Sequence of chain 1.A:
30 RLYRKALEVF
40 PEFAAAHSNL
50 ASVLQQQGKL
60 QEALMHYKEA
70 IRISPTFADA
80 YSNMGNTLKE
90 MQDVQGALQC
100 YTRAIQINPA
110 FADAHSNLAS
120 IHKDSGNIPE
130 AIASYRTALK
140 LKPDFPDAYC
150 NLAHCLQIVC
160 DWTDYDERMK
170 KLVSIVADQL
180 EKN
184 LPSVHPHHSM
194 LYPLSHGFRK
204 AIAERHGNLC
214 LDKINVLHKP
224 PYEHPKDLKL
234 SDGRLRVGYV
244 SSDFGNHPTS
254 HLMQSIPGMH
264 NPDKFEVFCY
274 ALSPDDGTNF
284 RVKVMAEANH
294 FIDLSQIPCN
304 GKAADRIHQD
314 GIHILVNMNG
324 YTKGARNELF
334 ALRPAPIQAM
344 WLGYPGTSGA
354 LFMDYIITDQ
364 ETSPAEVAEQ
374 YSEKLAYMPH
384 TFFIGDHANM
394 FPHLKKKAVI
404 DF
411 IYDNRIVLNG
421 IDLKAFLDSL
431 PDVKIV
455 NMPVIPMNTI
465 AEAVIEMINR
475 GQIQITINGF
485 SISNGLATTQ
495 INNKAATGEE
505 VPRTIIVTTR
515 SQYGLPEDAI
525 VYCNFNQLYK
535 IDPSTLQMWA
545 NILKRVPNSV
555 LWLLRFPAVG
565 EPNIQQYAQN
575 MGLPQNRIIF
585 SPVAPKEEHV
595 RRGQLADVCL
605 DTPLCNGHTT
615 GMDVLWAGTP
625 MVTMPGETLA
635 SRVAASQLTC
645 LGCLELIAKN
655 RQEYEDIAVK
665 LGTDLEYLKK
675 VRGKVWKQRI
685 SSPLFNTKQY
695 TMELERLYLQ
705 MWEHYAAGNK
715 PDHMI

Sequence of chain 1.B:
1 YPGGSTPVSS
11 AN

Binding-site contacts:
Ligand atom C5 contacts residue SER9 of chain 1.B at 3.6 Å.
Ligand atom C10 contacts residue SER9 of chain 1.B at 3.9 Å.
Ligand atom O4 contacts residue LEU345 of chain 1.A at 3.0 Å (h-bond).
Ligand atom CL13 contacts residue HIS190 of chain 1.A at 3.1 Å.
Ligand atom C3 contacts residue SER9 of chain 1.B at 3.6 Å.
Ligand atom N2 contacts residue SER9 of chain 1.B at 2.7 Å (h-bond).
Ligand atom C10 contacts residue TYR533 of chain 1.A at 3.7 Å (hydrophobic).
Ligand atom C09 contacts residue UDP1 of chain 1.E at 3.5 Å.
Ligand atom C11 contacts residue CYS609 of chain 1.A at 3.9 Å (hydrophobic).
Ligand atom C10 contacts residue UDP1 of chain 1.E at 3.4 Å.
Ligand atom C11 contacts residue HIS190 of chain 1.A at 3.3 Å.
Ligand atom N2 contacts residue UDP1 of chain 1.E at 2.8 Å (h-bond).
Ligand atom C12 contacts residue MET193 of chain 1.A at 3.7 Å (hydrophobic).
Ligand atom C4 contacts residue GLY346 of chain 1.A at 3.7 Å.
Ligand atom C09 contacts residue SER9 of chain 1.B at 3.1 Å.
Ligand atom C2 contacts residue SER9 of chain 1.B at 2.3 Å.
Ligand atom C12 contacts residue TYR533 of chain 1.A at 3.0 Å (hydrophobic).
Ligand atom C3 contacts residue HIS612 of chain 1.A at 3.7 Å.
Ligand atom O4 contacts residue LEU255 of chain 1.A at 3.6 Å.
Ligand atom O14 contacts residue HIS190 of chain 1.A at 3.3 Å (h-bond).
Ligand atom O3 contacts residue PRO348 of chain 1.A at 3.7 Å.
Ligand atom O6 contacts residue LEU345 of chain 1.A at 2.8 Å (h-bond).
Ligand atom O14 contacts residue SER9 of chain 1.B at 3.3 Å.
Ligand atom O6 contacts residue LEU255 of chain 1.A at 3.3 Å.
Ligand atom O5 contacts residue SER9 of chain 1.B at 2.3 Å (h-bond).
Ligand atom O4 contacts residue PHE386 of chain 1.A at 3.4 Å.
Ligand atom O6 contacts residue GLY346 of chain 1.A at 3.5 Å.
Ligand atom C2 contacts residue UDP1 of chain 1.E at 3.6 Å.
Ligand atom C12 contacts residue CYS609 of chain 1.A at 3.5 Å (hydrophobic).
Ligand atom C11 contacts residue TYR533 of chain 1.A at 3.5 Å (hydrophobic).
Ligand atom C1 contacts residue SER9 of chain 1.B at 1.3 Å.
Ligand atom C6 contacts residue THR252 of chain 1.A at 3.4 Å.
Ligand atom C5 contacts residue THR613 of chain 1.A at 3.6 Å.
Ligand atom C1 contacts residue UDP1 of chain 1.E at 3.4 Å.
Ligand atom CL13 contacts residue TYR533 of chain 1.A at 3.2 Å.
Ligand atom O14 contacts residue PRO348 of chain 1.A at 3.3 Å.
Ligand atom C3 contacts residue UDP1 of chain 1.E at 3.2 Å.
Ligand atom C4 contacts residue LEU345 of chain 1.A at 3.5 Å (hydrophobic).
Ligand atom O3 contacts residue HIS612 of chain 1.A at 2.7 Å (h-bond).
Ligand atom C6 contacts residue LEU255 of chain 1.A at 4.0 Å (hydrophobic).

The protein below binds the small molecule below.
Small molecule (SMILES): O=C(/C=C/CCl)N[C@H]1C(O)O[C@H](CO)[C@@H](O)[C@@H]1O